Binding-site contacts:
Ligand atom F1 contacts residue SER82 of chain 1.C at 2.5 Å.
Ligand atom F2 contacts residue LEU84 of chain 1.C at 3.1 Å.
Ligand atom C18 contacts residue ASP162 of chain 1.C at 3.1 Å.
Ligand atom F contacts residue PHE163 of chain 1.C at 3.1 Å.
Ligand atom C13 contacts residue LYS52 of chain 1.C at 3.5 Å.
Ligand atom C22 contacts residue THR161 of chain 1.C at 3.5 Å.
Ligand atom N contacts residue MET100 of chain 1.C at 3.0 Å (h-bond).
Ligand atom N1 contacts residue ALA50 of chain 1.C at 3.5 Å.
Ligand atom F2 contacts residue ARG83 of chain 1.C at 3.5 Å.
Ligand atom F contacts residue SER82 of chain 1.C at 2.7 Å.
Ligand atom C contacts residue GLN98 of chain 1.C at 3.6 Å.
Ligand atom CL contacts residue LYS52 of chain 1.C at 3.6 Å.
Ligand atom N1 contacts residue THR97 of chain 1.C at 3.6 Å.
Ligand atom C12 contacts residue LYS52 of chain 1.C at 3.7 Å.
Ligand atom C3 contacts residue LEU151 of chain 1.C at 3.6 Å (hydrophobic).
Ligand atom C1 contacts residue LEU151 of chain 1.C at 3.6 Å (hydrophobic).
Ligand atom F2 contacts residue SER82 of chain 1.C at 3.7 Å.
Ligand atom C2 contacts residue LEU151 of chain 1.C at 3.6 Å (hydrophobic).
Ligand atom CL contacts residue LEU95 of chain 1.C at 3.4 Å.
Ligand atom C5 contacts residue MET100 of chain 1.C at 3.1 Å (hydrophobic).
Ligand atom C21 contacts residue THR161 of chain 1.C at 3.4 Å.
Ligand atom C20 contacts residue THR161 of chain 1.C at 3.5 Å.
Ligand atom O1 contacts residue LYS52 of chain 1.C at 3.3 Å.
Ligand atom N1 contacts residue LEU151 of chain 1.C at 3.3 Å.
Ligand atom C contacts residue LEU151 of chain 1.C at 3.2 Å (hydrophobic).
Ligand atom CL contacts residue ALA50 of chain 1.C at 3.5 Å.
Ligand atom C14 contacts residue ASP162 of chain 1.C at 3.2 Å.
Ligand atom C6 contacts residue LEU25 of chain 1.C at 3.6 Å (hydrophobic).
Ligand atom C5 contacts residue LEU99 of chain 1.C at 3.4 Å (hydrophobic).
Ligand atom C2 contacts residue LEU99 of chain 1.C at 3.7 Å (hydrophobic).
Ligand atom F1 contacts residue THR161 of chain 1.C at 2.6 Å.
Ligand atom O contacts residue VAL33 of chain 1.C at 3.5 Å.
Ligand atom C14 contacts residue LYS52 of chain 1.C at 3.7 Å.
Ligand atom F2 contacts residue THR97 of chain 1.C at 3.3 Å.
Ligand atom C22 contacts residue SER82 of chain 1.C at 3.6 Å.
Ligand atom C1 contacts residue ALA50 of chain 1.C at 3.6 Å (hydrophobic).
Ligand atom C2 contacts residue MET100 of chain 1.C at 3.6 Å (hydrophobic).
Ligand atom O2 contacts residue GLY26 of chain 1.C at 3.5 Å.
Ligand atom C17 contacts residue ASP162 of chain 1.C at 3.6 Å.
Ligand atom N contacts residue LEU151 of chain 1.C at 3.6 Å.

Sequence of chain 1.C:
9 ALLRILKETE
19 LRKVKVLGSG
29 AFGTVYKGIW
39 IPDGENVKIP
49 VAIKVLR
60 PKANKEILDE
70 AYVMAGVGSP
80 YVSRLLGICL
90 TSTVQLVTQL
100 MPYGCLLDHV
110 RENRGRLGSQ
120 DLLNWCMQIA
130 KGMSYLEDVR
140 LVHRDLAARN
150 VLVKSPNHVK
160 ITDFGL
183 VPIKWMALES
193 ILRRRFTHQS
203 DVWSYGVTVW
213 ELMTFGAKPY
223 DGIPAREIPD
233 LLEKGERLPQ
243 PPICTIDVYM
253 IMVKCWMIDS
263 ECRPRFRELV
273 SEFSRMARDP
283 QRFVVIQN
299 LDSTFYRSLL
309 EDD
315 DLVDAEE

The protein below binds the small molecule below.
Small molecule (SMILES): CC(C)(O)CC(=O)NCCn1ccc2ncnc(Nc3ccc(Oc4cccc(C(F)(F)F)c4)c(Cl)c3)c21